Sequence of chain 1.A:
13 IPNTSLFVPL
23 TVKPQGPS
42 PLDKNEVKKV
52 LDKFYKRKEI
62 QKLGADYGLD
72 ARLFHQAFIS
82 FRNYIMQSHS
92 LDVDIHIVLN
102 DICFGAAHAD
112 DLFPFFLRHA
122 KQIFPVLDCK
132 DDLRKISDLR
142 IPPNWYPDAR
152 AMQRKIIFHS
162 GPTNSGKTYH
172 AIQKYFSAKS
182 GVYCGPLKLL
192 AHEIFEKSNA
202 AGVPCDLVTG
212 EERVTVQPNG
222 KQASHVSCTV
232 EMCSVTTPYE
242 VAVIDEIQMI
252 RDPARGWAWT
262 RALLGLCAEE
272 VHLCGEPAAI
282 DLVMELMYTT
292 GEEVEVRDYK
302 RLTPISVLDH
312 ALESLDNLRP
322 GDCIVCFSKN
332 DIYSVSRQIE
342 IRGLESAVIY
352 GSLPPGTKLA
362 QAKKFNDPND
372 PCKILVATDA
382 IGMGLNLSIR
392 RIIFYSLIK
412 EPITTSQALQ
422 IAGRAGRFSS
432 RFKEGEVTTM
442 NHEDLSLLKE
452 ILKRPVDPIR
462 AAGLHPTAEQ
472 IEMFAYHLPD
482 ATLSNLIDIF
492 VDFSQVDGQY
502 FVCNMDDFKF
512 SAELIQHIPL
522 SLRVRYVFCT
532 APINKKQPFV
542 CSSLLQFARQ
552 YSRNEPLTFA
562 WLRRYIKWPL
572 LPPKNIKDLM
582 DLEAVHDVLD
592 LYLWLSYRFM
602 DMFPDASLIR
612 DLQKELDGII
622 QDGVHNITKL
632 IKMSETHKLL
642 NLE

This protein binds this small molecule.
Small molecule (SMILES): Nc1ccn([C@@H]2O[C@H](CO[P](=O)(O)O[C@H]3[C@@H](O)[C@H](n4ccc(N)nc4=O)O[C@@H]3CO[P](=O)(O)O[C@H]3[C@@H](O)[C@H](n4cnc5c(=O)nc(N)[nH]c54)O[C@@H]3CO[P](=O)(O)O[C@H]3[C@@H](O)[C@H](n4ccc(N)nc4=O)O[C@@H]3CO[P](=O)(O)O[C@H]3[C@@H](O)[C@H](n4ccc(N)nc4=O)O[C@@H]3COP(=O)=O)[C@@H](OP(=O)(O)O)[C@H]2O)c(=O)n1

Binding-site contacts:
Ligand atom O2 contacts residue LYS537 of chain 1.A at 3.1 Å (salt-bridge).
Ligand atom C4' contacts residue ASP380 of chain 1.A at 3.7 Å.
Ligand atom O2' contacts residue PHE328 of chain 1.A at 3.0 Å (h-bond).
Ligand atom OP2 contacts residue LYS189 of chain 1.A at 3.2 Å.
Ligand atom O2' contacts residue SER329 of chain 1.A at 3.0 Å.
Ligand atom OP1 contacts residue GLY211 of chain 1.A at 3.0 Å (h-bond).
Ligand atom C5' contacts residue ARG256 of chain 1.A at 3.6 Å.
Ligand atom O2' contacts residue ASP380 of chain 1.A at 2.6 Å (salt-bridge).
Ligand atom C5' contacts residue LEU188 of chain 1.A at 3.5 Å (hydrophobic).
Ligand atom O2' contacts residue GLU232 of chain 1.A at 3.4 Å (salt-bridge).
Ligand atom OP1 contacts residue LYS189 of chain 1.A at 2.8 Å (salt-bridge).
Ligand atom C2' contacts residue ASP380 of chain 1.A at 3.4 Å.
Ligand atom O4' contacts residue ARG256 of chain 1.A at 3.5 Å (salt-bridge).
Ligand atom C2 contacts residue PRO533 of chain 1.A at 3.6 Å (hydrophobic).
Ligand atom N4 contacts residue ILE534 of chain 1.A at 2.8 Å (h-bond).
Ligand atom C5 contacts residue PRO533 of chain 1.A at 3.6 Å (hydrophobic).
Ligand atom OP2 contacts residue THR230 of chain 1.A at 3.2 Å.
Ligand atom C4 contacts residue PRO533 of chain 1.A at 3.6 Å (hydrophobic).
Ligand atom OP1 contacts residue MET233 of chain 1.A at 3.4 Å.
Ligand atom C5' contacts residue ASP380 of chain 1.A at 3.4 Å.
Ligand atom O4' contacts residue GLU232 of chain 1.A at 3.6 Å (salt-bridge).
Ligand atom O5' contacts residue SER329 of chain 1.A at 3.5 Å.
Ligand atom OP1 contacts residue LEU188 of chain 1.A at 3.4 Å.
Ligand atom C4' contacts residue ARG256 of chain 1.A at 3.3 Å.
Ligand atom C6 contacts residue LYS400 of chain 1.A at 3.4 Å.
Ligand atom P contacts residue LYS330 of chain 1.A at 3.6 Å.
Ligand atom OP1 contacts residue LYS330 of chain 1.A at 2.6 Å (salt-bridge).
Ligand atom O3' contacts residue LEU188 of chain 1.A at 3.3 Å.
Ligand atom OP1 contacts residue THR230 of chain 1.A at 3.1 Å (h-bond).
Ligand atom O5' contacts residue LYS330 of chain 1.A at 3.5 Å (salt-bridge).
Ligand atom N3 contacts residue PRO533 of chain 1.A at 3.6 Å.
Ligand atom C4' contacts residue GLU232 of chain 1.A at 3.3 Å.
Ligand atom C6 contacts residue PRO533 of chain 1.A at 3.6 Å (hydrophobic).
Ligand atom OP1 contacts residue THR379 of chain 1.A at 2.7 Å (h-bond).
Ligand atom O5' contacts residue GLU212 of chain 1.A at 3.2 Å (salt-bridge).
Ligand atom OP1 contacts residue SER329 of chain 1.A at 3.7 Å.
Ligand atom N1 contacts residue PRO533 of chain 1.A at 3.6 Å.
Ligand atom O2' contacts residue ARG256 of chain 1.A at 3.2 Å (salt-bridge).
Ligand atom OP1 contacts residue GLY352 of chain 1.A at 2.8 Å (h-bond).
Ligand atom OP2 contacts residue GLY352 of chain 1.A at 3.1 Å.